Binding-site contacts:
Ligand atom CAJ contacts residue PHE155 of chain 44.A at 3.7 Å (hydrophobic).
Ligand atom CAN contacts residue ILE111 of chain 44.A at 3.6 Å (hydrophobic).
Ligand atom CAF contacts residue ASP112 of chain 44.A at 3.6 Å.
Ligand atom CAN contacts residue PHE135 of chain 44.A at 3.7 Å (hydrophobic).
Ligand atom CAM contacts residue PRO177 of chain 44.A at 3.7 Å (hydrophobic).
Ligand atom CBA contacts residue ASN228 of chain 44.A at 3.7 Å.
Ligand atom CAX contacts residue TRP203 of chain 44.A at 3.5 Å (hydrophobic).
Ligand atom CAI contacts residue VAL192 of chain 44.A at 3.8 Å (hydrophobic).
Ligand atom OAC contacts residue ASP112 of chain 44.A at 3.7 Å.
Ligand atom CAI contacts residue PHE135 of chain 44.A at 3.7 Å (hydrophobic).
Ligand atom CAE contacts residue GLN202 of chain 44.A at 3.4 Å.
Ligand atom CAL contacts residue PHE155 of chain 44.A at 3.7 Å (hydrophobic).
Ligand atom CAM contacts residue PHE155 of chain 44.A at 3.8 Å (hydrophobic).
Ligand atom CAE contacts residue ASN228 of chain 44.A at 3.4 Å.
Ligand atom CAH contacts residue ASP112 of chain 44.A at 3.4 Å.
Ligand atom NAT contacts residue PHE155 of chain 44.A at 3.9 Å.
Ligand atom CAA contacts residue PRO177 of chain 44.A at 3.2 Å (hydrophobic).
Ligand atom NBD contacts residue ASN228 of chain 44.A at 3.9 Å.
Ligand atom CAH contacts residue THR114 of chain 44.A at 3.8 Å.
Ligand atom CAG contacts residue TRP203 of chain 44.A at 3.7 Å (hydrophobic).
Ligand atom OAC contacts residue ILE113 of chain 44.A at 3.3 Å (h-bond).
Ligand atom OAC contacts residue TRP203 of chain 44.A at 3.9 Å.
Ligand atom CAO contacts residue ILE111 of chain 44.A at 3.8 Å (hydrophobic).
Ligand atom CAF contacts residue THR114 of chain 44.A at 3.6 Å.
Ligand atom CAS contacts residue ASN228 of chain 44.A at 3.8 Å.
Ligand atom CAG contacts residue GLN202 of chain 44.A at 3.4 Å.
Ligand atom NBC contacts residue TRP203 of chain 44.A at 3.8 Å.
Ligand atom CBA contacts residue TRP203 of chain 44.A at 3.5 Å (hydrophobic).
Ligand atom CAA contacts residue SER178 of chain 44.A at 3.5 Å.
Ligand atom OAW contacts residue MET195 of chain 44.A at 3.2 Å.
Ligand atom CAA contacts residue TYR153 of chain 44.A at 3.9 Å (hydrophobic).
Ligand atom CAS contacts residue TRP203 of chain 44.A at 3.4 Å (hydrophobic).
Ligand atom NBD contacts residue TRP203 of chain 44.A at 3.2 Å.
Ligand atom CAD contacts residue PHE137 of chain 44.A at 3.8 Å (hydrophobic).
Ligand atom CAA contacts residue VAL179 of chain 44.A at 3.4 Å (hydrophobic).
Ligand atom CAG contacts residue ASN228 of chain 44.A at 3.2 Å.
Ligand atom CAK contacts residue PHE135 of chain 44.A at 3.7 Å (hydrophobic).
Ligand atom CAJ contacts residue ILE24 of chain 44.C at 3.9 Å (hydrophobic).
Ligand atom CAS contacts residue TYR201 of chain 44.A at 3.6 Å (hydrophobic).
Ligand atom CAR contacts residue TYR201 of chain 44.A at 3.4 Å (hydrophobic).

Sequence of chain 45.C:
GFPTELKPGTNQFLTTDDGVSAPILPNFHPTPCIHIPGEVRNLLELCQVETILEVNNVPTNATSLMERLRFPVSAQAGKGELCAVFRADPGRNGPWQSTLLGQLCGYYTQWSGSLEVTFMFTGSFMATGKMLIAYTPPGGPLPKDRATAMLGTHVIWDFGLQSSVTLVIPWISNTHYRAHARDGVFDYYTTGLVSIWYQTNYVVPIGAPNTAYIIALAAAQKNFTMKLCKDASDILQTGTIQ

Sequence of chain 44.C:
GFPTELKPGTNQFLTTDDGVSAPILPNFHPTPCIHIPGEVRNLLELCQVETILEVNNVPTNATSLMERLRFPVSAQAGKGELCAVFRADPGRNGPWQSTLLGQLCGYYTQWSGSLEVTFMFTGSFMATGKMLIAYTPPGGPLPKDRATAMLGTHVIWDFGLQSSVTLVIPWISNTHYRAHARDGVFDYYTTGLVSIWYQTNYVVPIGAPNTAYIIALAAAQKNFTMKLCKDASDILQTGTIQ

Sequence of chain 44.A:
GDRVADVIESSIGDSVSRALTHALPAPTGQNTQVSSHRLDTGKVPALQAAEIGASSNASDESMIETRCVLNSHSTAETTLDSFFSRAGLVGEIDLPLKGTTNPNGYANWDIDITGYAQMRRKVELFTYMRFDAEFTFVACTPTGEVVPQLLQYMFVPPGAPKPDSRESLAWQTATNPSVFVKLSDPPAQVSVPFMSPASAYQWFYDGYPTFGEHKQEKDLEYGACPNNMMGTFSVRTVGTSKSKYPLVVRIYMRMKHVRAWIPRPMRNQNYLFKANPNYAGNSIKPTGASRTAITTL

A small-molecule ligand and the protein it binds are described below.
Small molecule (SMILES): CCO/N=C/c1ccc(OCC[C@@H](C)CCN2CCN(c3ccncc3)C2=O)cc1